Sequence of chain 1.A:
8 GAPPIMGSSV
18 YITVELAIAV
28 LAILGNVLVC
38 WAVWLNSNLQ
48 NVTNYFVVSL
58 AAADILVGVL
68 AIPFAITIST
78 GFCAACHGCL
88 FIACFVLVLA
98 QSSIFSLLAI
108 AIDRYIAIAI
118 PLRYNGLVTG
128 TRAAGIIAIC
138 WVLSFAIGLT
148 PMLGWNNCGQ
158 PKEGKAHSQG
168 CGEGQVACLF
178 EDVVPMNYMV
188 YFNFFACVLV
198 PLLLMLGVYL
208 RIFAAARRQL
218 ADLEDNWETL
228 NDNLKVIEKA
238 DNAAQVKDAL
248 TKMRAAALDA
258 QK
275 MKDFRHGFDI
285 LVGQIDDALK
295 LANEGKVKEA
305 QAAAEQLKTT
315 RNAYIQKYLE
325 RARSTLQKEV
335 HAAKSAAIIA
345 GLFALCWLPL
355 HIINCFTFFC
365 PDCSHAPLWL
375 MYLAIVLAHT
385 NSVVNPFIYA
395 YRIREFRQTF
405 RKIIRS

Binding-site contacts:
Ligand atom C19 contacts residue OLA1 of chain 1.I at 4.0 Å.
Ligand atom C26 contacts residue LEU349 of chain 1.A at 4.5 Å (hydrophobic).
Ligand atom C19 contacts residue LEU374 of chain 1.A at 3.8 Å (hydrophobic).
Ligand atom C23 contacts residue PRO353 of chain 1.A at 4.2 Å (hydrophobic).
Ligand atom C19 contacts residue ALA370 of chain 1.A at 4.2 Å (hydrophobic).
Ligand atom C9 contacts residue PHE360 of chain 1.A at 4.2 Å (hydrophobic).
Ligand atom C17 contacts residue ILE356 of chain 1.A at 4.4 Å (hydrophobic).
Ligand atom C22 contacts residue ILE356 of chain 1.A at 4.3 Å (hydrophobic).
Ligand atom C11 contacts residue ILE357 of chain 1.A at 3.9 Å (hydrophobic).
Ligand atom C23 contacts residue ILE356 of chain 1.A at 4.3 Å (hydrophobic).
Ligand atom C1 contacts residue PHE360 of chain 1.A at 3.9 Å (hydrophobic).
Ligand atom C18 contacts residue OLA1 of chain 1.I at 3.9 Å.
Ligand atom C26 contacts residue ILE356 of chain 1.A at 4.2 Å (hydrophobic).
Ligand atom C24 contacts residue ILE356 of chain 1.A at 4.3 Å (hydrophobic).
Ligand atom C2 contacts residue OLA1 of chain 1.I at 4.5 Å.
Ligand atom C4 contacts residue OLA1 of chain 1.I at 3.8 Å.
Ligand atom C27 contacts residue LEU349 of chain 1.A at 3.9 Å (hydrophobic).
Ligand atom C2 contacts residue SER368 of chain 1.A at 3.1 Å.
Ligand atom C27 contacts residue PRO353 of chain 1.A at 4.3 Å (hydrophobic).
Ligand atom C3 contacts residue SER368 of chain 1.A at 3.4 Å.
Ligand atom O1 contacts residue OLA1 of chain 1.I at 3.8 Å.
Ligand atom C26 contacts residue LEU352 of chain 1.A at 3.6 Å (hydrophobic).
Ligand atom C18 contacts residue LEU374 of chain 1.A at 4.1 Å (hydrophobic).
Ligand atom C2 contacts residue HIS369 of chain 1.A at 4.3 Å.
Ligand atom C12 contacts residue ILE356 of chain 1.A at 4.2 Å (hydrophobic).
Ligand atom C11 contacts residue PHE360 of chain 1.A at 4.1 Å (hydrophobic).
Ligand atom C26 contacts residue PRO353 of chain 1.A at 4.0 Å (hydrophobic).
Ligand atom C3 contacts residue OLA1 of chain 1.I at 4.2 Å.
Ligand atom C14 contacts residue PHE360 of chain 1.A at 4.5 Å (hydrophobic).
Ligand atom C3 contacts residue CYS367 of chain 1.A at 4.1 Å (hydrophobic).
Ligand atom C11 contacts residue LEU374 of chain 1.A at 4.3 Å (hydrophobic).
Ligand atom C21 contacts residue PRO353 of chain 1.A at 3.7 Å (hydrophobic).
Ligand atom C1 contacts residue ALA370 of chain 1.A at 4.3 Å (hydrophobic).
Ligand atom C2 contacts residue ALA370 of chain 1.A at 3.8 Å (hydrophobic).
Ligand atom C12 contacts residue ILE357 of chain 1.A at 3.8 Å (hydrophobic).
Ligand atom O1 contacts residue CYS367 of chain 1.A at 3.7 Å.
Ligand atom O1 contacts residue SER368 of chain 1.A at 2.6 Å (h-bond).
Ligand atom C12 contacts residue PHE360 of chain 1.A at 4.2 Å (hydrophobic).
Ligand atom C21 contacts residue ILE356 of chain 1.A at 4.1 Å (hydrophobic).

The protein below binds the small molecule below.
Small molecule (SMILES): CC(C)CCC[C@@H](C)[C@H]1CC[C@H]2[C@@H]3CC=C4C[C@@H](O)CC[C@]4(C)[C@H]3CC[C@]12C